The small molecule below binds the protein below.
Small molecule (SMILES): Nc1nc2c(c(=O)[nH]1)N[C@@H](/C(S)=C(/S)[C@H](O)CO[P](=O)(O)O[P](=O)(O)OC[C@H]1O[C@@H](n3cnc4c(=O)[nH]c(N)nc43)[C@H](O)[C@@H]1O)C=N2

Binding-site contacts:
Ligand atom S13 contacts residue ASP170 of chain 1.K at 3.0 Å (salt-bridge).
Ligand atom O1A contacts residue THR772 of chain 1.K at 2.6 Å (h-bond).
Ligand atom O2A contacts residue HIS770 of chain 1.K at 3.2 Å.
Ligand atom O6 contacts residue LYS587 of chain 1.K at 3.0 Å (salt-bridge).
Ligand atom O2B contacts residue GLY538 of chain 1.K at 3.2 Å.
Ligand atom N8 contacts residue GLN543 of chain 1.K at 3.2 Å (h-bond).
Ligand atom N18 contacts residue GLN849 of chain 1.K at 3.0 Å (h-bond).
Ligand atom O2' contacts residue ASN565 of chain 1.K at 2.4 Å (h-bond).
Ligand atom N16 contacts residue GLN849 of chain 1.K at 2.7 Å (h-bond).
Ligand atom O2A contacts residue SER771 of chain 1.K at 2.3 Å (h-bond).
Ligand atom O3' contacts residue ASN565 of chain 1.K at 2.5 Å (h-bond).
Ligand atom N2 contacts residue ILE564 of chain 1.K at 3.0 Å (h-bond).
Ligand atom O14 contacts residue GLN881 of chain 1.K at 3.1 Å (h-bond).
Ligand atom O3' contacts residue ASP569 of chain 1.K at 2.9 Å (salt-bridge).
Ligand atom S12 contacts residue HIS770 of chain 1.K at 3.3 Å.
Ligand atom C17 contacts residue GLN849 of chain 1.K at 3.2 Å.
Ligand atom C15 contacts residue GLN881 of chain 1.K at 3.0 Å.
Ligand atom O1A contacts residue VAL769 of chain 1.K at 3.1 Å (h-bond).
Ligand atom O1A contacts residue HIS770 of chain 1.K at 3.4 Å.
Ligand atom C2' contacts residue ASN565 of chain 1.K at 3.3 Å.
Ligand atom C5' contacts residue THR772 of chain 1.K at 3.4 Å.
Ligand atom N17 contacts residue SER762 of chain 1.K at 3.2 Å.
Ligand atom O11 contacts residue GLN543 of chain 1.K at 2.5 Å (h-bond).
Ligand atom N1 contacts residue ASP615 of chain 1.K at 2.7 Å (salt-bridge).
Ligand atom N2 contacts residue ASP615 of chain 1.K at 2.7 Å (salt-bridge).
Ligand atom O5' contacts residue ASN539 of chain 1.K at 3.2 Å (h-bond).
Ligand atom O3A contacts residue GLN543 of chain 1.K at 3.3 Å.
Ligand atom O3A contacts residue TYR168 of chain 1.K at 3.3 Å (h-bond).
Ligand atom O4' contacts residue ARG537 of chain 1.K at 3.0 Å.
Ligand atom O4' contacts residue GLY538 of chain 1.K at 3.2 Å (h-bond).
Ligand atom O14 contacts residue SER762 of chain 1.K at 3.1 Å (h-bond).
Ligand atom N17 contacts residue GLN881 of chain 1.K at 3.3 Å.
Ligand atom O1B contacts residue TYR168 of chain 1.K at 3.1 Å (h-bond).
Ligand atom C1' contacts residue ASN565 of chain 1.K at 3.2 Å.
Ligand atom O2B contacts residue ASN539 of chain 1.K at 2.5 Å (h-bond).
Ligand atom N7 contacts residue TRP584 of chain 1.K at 3.0 Å (h-bond).
Ligand atom O11 contacts residue HIS770 of chain 1.K at 3.3 Å (h-bond).
Ligand atom N16 contacts residue SER762 of chain 1.K at 3.1 Å (h-bond).
Ligand atom O2' contacts residue ARG567 of chain 1.K at 3.3 Å (salt-bridge).
Ligand atom S13 contacts residue TYR168 of chain 1.K at 3.2 Å (h-bond).

Sequence of chain 1.K:
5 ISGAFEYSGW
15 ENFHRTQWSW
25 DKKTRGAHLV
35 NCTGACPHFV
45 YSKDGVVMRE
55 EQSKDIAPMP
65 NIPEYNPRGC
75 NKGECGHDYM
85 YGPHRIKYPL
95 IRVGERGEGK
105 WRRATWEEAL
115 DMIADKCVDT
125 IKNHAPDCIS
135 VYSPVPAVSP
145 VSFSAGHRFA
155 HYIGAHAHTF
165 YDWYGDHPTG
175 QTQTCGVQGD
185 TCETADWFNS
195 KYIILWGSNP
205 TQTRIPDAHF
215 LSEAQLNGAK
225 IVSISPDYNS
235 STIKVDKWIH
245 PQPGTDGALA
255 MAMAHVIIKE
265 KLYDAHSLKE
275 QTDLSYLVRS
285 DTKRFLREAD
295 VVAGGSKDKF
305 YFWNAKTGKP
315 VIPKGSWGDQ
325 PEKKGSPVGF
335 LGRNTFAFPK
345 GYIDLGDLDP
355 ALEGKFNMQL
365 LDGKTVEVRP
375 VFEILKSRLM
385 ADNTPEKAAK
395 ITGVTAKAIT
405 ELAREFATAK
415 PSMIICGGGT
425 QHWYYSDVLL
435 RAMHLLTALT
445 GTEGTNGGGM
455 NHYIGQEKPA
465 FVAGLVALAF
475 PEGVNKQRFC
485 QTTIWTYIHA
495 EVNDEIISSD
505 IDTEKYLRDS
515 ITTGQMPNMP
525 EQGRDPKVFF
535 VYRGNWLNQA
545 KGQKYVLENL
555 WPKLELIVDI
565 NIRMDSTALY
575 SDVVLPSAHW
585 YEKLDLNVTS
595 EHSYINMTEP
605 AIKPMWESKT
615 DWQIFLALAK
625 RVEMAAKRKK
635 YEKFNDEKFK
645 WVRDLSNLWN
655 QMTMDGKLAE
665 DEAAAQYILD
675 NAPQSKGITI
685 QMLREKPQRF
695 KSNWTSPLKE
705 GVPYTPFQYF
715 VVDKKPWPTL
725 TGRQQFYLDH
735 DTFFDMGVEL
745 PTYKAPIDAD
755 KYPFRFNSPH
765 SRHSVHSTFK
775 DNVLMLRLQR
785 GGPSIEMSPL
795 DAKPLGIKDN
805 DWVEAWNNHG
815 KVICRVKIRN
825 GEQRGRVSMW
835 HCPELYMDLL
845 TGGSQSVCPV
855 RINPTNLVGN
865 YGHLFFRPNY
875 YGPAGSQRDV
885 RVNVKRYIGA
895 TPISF